Sequence of chain 1.B:
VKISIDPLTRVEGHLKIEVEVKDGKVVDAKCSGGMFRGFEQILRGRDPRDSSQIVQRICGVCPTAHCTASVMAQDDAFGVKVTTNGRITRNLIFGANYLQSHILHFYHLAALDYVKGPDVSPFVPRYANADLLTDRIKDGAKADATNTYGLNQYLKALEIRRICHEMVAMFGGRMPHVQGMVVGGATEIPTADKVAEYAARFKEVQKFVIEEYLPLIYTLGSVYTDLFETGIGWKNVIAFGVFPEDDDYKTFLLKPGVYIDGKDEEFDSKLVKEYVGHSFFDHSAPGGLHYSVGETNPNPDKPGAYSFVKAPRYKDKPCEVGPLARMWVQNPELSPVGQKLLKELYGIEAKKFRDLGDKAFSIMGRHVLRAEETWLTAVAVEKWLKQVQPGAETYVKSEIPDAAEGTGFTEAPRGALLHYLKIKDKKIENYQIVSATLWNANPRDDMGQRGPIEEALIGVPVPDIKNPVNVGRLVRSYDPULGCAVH

A small-molecule ligand and the protein it binds are described below.
Small molecule (SMILES): N#C[Fe](=C=O)C#N

Binding-site contacts:
Ligand atom C3 contacts residue HIS77 of chain 1.B at 3.2 Å.
Ligand atom N2 contacts residue CYS73 of chain 1.B at 3.4 Å.
Ligand atom O3 contacts residue HIS77 of chain 1.B at 3.4 Å (h-bond).
Ligand atom C2 contacts residue CYS495 of chain 1.B at 4.2 Å (hydrophobic).
Ligand atom N1 contacts residue THR448 of chain 1.B at 2.6 Å (h-bond).
Ligand atom O3 contacts residue CYS495 of chain 1.B at 4.0 Å.
Ligand atom FE contacts residue HIS77 of chain 1.B at 4.1 Å.
Ligand atom C2 contacts residue ARG425 of chain 1.B at 3.4 Å.
Ligand atom N1 contacts residue ARG425 of chain 1.B at 3.4 Å.
Ligand atom C2 contacts residue CYS73 of chain 1.B at 2.9 Å (hydrophobic).
Ligand atom O3 contacts residue CYS73 of chain 1.B at 4.2 Å.
Ligand atom C3 contacts residue CYS495 of chain 1.B at 3.1 Å (hydrophobic).
Ligand atom FE contacts residue NI1 of chain 1.F at 2.5 Å.
Ligand atom FE contacts residue CYS73 of chain 1.B at 2.3 Å.
Ligand atom O3 contacts residue ALA447 of chain 1.B at 3.6 Å.
Ligand atom N1 contacts residue ALA447 of chain 1.B at 2.9 Å.
Ligand atom N1 contacts residue SEC492 of chain 1.B at 3.4 Å.
Ligand atom N2 contacts residue ALA423 of chain 1.B at 3.5 Å.
Ligand atom C3 contacts residue ALA423 of chain 1.B at 3.4 Å (hydrophobic).
Ligand atom FE contacts residue SEC492 of chain 1.B at 4.2 Å.
Ligand atom FE contacts residue CYS495 of chain 1.B at 2.4 Å.
Ligand atom N2 contacts residue PRO424 of chain 1.B at 3.3 Å.
Ligand atom C1 contacts residue NI1 of chain 1.F at 3.6 Å.
Ligand atom C1 contacts residue ALA447 of chain 1.B at 3.2 Å (hydrophobic).
Ligand atom C1 contacts residue SEC492 of chain 1.B at 3.4 Å.
Ligand atom C1 contacts residue CYS495 of chain 1.B at 3.0 Å (hydrophobic).
Ligand atom C2 contacts residue PRO424 of chain 1.B at 4.2 Å (hydrophobic).
Ligand atom N2 contacts residue ARG425 of chain 1.B at 3.0 Å (salt-bridge).
Ligand atom C2 contacts residue ALA423 of chain 1.B at 3.6 Å (hydrophobic).
Ligand atom C3 contacts residue CYS73 of chain 1.B at 3.2 Å (hydrophobic).
Ligand atom C3 contacts residue NI1 of chain 1.F at 4.2 Å.
Ligand atom C1 contacts residue THR448 of chain 1.B at 3.7 Å.
Ligand atom N1 contacts residue CYS495 of chain 1.B at 3.5 Å.
Ligand atom O3 contacts residue LEU428 of chain 1.B at 3.4 Å.
Ligand atom C2 contacts residue NI1 of chain 1.F at 3.4 Å.
Ligand atom C3 contacts residue ALA447 of chain 1.B at 3.8 Å (hydrophobic).
Ligand atom C1 contacts residue CYS73 of chain 1.B at 4.1 Å (hydrophobic).
Ligand atom C1 contacts residue ARG425 of chain 1.B at 3.6 Å.
Ligand atom O3 contacts residue ALA423 of chain 1.B at 3.2 Å.
Ligand atom O3 contacts residue SER446 of chain 1.B at 3.9 Å.